Binding-site contacts:
Ligand atom C2 contacts residue TYR34 of chain 1.O at 3.8 Å (hydrophobic).
Ligand atom C13 contacts residue GLY51 of chain 1.O at 4.3 Å.
Ligand atom C5 contacts residue ASN50 of chain 1.P at 4.2 Å.
Ligand atom C7 contacts residue TRP93 of chain 1.O at 3.4 Å (hydrophobic).
Ligand atom C6 contacts residue TRP93 of chain 1.O at 3.6 Å (hydrophobic).
Ligand atom C4 contacts residue GLU99 of chain 1.P at 3.7 Å.
Ligand atom O3 contacts residue TYR34 of chain 1.O at 3.6 Å.
Ligand atom C5 contacts residue TRP33 of chain 1.P at 3.6 Å (hydrophobic).
Ligand atom C12 contacts residue ASP32 of chain 1.P at 4.4 Å.
Ligand atom C3 contacts residue TYR98 of chain 1.O at 3.8 Å (hydrophobic).
Ligand atom O2 contacts residue TYR34 of chain 1.O at 4.1 Å.
Ligand atom C9 contacts residue GLU99 of chain 1.P at 3.9 Å.
Ligand atom C13 contacts residue GLU99 of chain 1.P at 4.4 Å.
Ligand atom C1 contacts residue TYR34 of chain 1.O at 3.6 Å (hydrophobic).
Ligand atom C12 contacts residue LEU100 of chain 1.P at 3.8 Å (hydrophobic).
Ligand atom O2 contacts residue GLU99 of chain 1.P at 3.6 Å.
Ligand atom C11 contacts residue ASP32 of chain 1.P at 3.8 Å.
Ligand atom O2 contacts residue TYR98 of chain 1.O at 3.6 Å (h-bond).
Ligand atom C10 contacts residue GLU99 of chain 1.P at 4.3 Å.
Ligand atom C14 contacts residue GLU99 of chain 1.P at 3.9 Å.
Ligand atom C16 contacts residue TRP93 of chain 1.O at 3.9 Å (hydrophobic).
Ligand atom C15 contacts residue TYR34 of chain 1.O at 4.1 Å (hydrophobic).
Ligand atom C13 contacts residue LEU100 of chain 1.P at 3.9 Å (hydrophobic).
Ligand atom C7 contacts residue TYR34 of chain 1.O at 3.5 Å (hydrophobic).
Ligand atom C8 contacts residue TYR98 of chain 1.O at 4.3 Å (hydrophobic).
Ligand atom O4 contacts residue TRP33 of chain 1.P at 3.8 Å.
Ligand atom N1 contacts residue TRP33 of chain 1.P at 3.8 Å.
Ligand atom C6 contacts residue TYR98 of chain 1.O at 3.8 Å (hydrophobic).
Ligand atom C14 contacts residue ALA52 of chain 1.O at 3.8 Å (hydrophobic).
Ligand atom C3 contacts residue GLU99 of chain 1.P at 3.6 Å.
Ligand atom C4 contacts residue TRP33 of chain 1.P at 3.5 Å (hydrophobic).
Ligand atom C8 contacts residue GLU99 of chain 1.P at 3.7 Å.
Ligand atom C7 contacts residue TYR98 of chain 1.O at 3.9 Å (hydrophobic).
Ligand atom C16 contacts residue TRP33 of chain 1.P at 3.7 Å (hydrophobic).
Ligand atom O1 contacts residue GLU99 of chain 1.P at 3.7 Å.
Ligand atom C6 contacts residue ASN50 of chain 1.P at 4.0 Å.
Ligand atom C6 contacts residue GLU99 of chain 1.P at 4.3 Å.
Ligand atom O2 contacts residue ALA52 of chain 1.O at 4.0 Å.
Ligand atom C13 contacts residue ALA52 of chain 1.O at 4.4 Å (hydrophobic).
Ligand atom C14 contacts residue GLY51 of chain 1.O at 4.0 Å.

This small molecule binds to this protein.
Small molecule (SMILES): CN1[C@H]2CC[C@@H]1[C@@H](C(=O)O)[C@@H](OC(=O)c1ccccc1)C2

Sequence of chain 1.O:
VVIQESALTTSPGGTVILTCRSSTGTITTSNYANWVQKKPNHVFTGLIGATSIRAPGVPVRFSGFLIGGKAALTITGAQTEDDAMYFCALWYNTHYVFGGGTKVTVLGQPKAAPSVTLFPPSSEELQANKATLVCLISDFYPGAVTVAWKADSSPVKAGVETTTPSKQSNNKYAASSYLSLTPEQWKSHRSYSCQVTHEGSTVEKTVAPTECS

Sequence of chain 1.P:
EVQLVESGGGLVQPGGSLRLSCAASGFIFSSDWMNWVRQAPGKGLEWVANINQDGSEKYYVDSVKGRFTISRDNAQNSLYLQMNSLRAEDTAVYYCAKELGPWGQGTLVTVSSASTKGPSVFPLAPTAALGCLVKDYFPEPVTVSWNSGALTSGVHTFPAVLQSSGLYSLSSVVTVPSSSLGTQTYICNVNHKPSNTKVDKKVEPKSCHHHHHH